Sequence of chain 2.A:
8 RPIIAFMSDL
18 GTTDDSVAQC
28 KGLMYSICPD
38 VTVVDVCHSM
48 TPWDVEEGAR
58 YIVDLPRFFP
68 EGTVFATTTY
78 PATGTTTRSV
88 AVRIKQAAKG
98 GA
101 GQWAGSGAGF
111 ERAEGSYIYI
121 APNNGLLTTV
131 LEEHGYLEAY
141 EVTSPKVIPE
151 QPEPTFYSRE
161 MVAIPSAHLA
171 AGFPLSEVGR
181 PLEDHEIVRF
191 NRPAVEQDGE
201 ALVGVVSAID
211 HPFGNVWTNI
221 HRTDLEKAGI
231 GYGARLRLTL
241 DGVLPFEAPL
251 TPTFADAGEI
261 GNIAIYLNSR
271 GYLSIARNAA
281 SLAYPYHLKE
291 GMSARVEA

The small molecule below binds the protein below.
Small molecule (SMILES): C[C@H]1O[C@@H](n2cnc3c(N)ncnc32)[C@H](O)[C@@H]1O

Sequence of chain 2.B:
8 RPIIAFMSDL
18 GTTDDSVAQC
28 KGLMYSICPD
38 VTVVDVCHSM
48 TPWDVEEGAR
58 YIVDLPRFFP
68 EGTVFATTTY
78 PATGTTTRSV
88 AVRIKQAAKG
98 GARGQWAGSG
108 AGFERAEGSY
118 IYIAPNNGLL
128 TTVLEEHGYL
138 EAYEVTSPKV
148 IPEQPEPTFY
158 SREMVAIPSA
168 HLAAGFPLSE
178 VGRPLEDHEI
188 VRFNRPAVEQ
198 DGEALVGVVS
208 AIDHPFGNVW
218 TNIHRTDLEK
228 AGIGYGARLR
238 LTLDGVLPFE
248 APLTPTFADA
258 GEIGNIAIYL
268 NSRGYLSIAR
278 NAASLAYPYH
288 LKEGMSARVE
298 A

Binding-site contacts:
Ligand atom C4 contacts residue TRP50 of chain 2.A at 3.2 Å (hydrophobic).
Ligand atom C1' contacts residue TYR77 of chain 2.A at 3.4 Å (hydrophobic).
Ligand atom N3 contacts residue PRO78 of chain 2.A at 3.4 Å.
Ligand atom N7 contacts residue PHE254 of chain 2.B at 3.5 Å.
Ligand atom C2' contacts residue PHE213 of chain 2.B at 3.7 Å (hydrophobic).
Ligand atom C2 contacts residue PHE254 of chain 2.B at 3.7 Å (hydrophobic).
Ligand atom C6 contacts residue PHE254 of chain 2.B at 3.5 Å (hydrophobic).
Ligand atom C2 contacts residue ALA279 of chain 2.B at 3.3 Å (hydrophobic).
Ligand atom N1 contacts residue ALA279 of chain 2.B at 2.9 Å (h-bond).
Ligand atom N1 contacts residue PHE254 of chain 2.B at 3.5 Å.
Ligand atom C6 contacts residue ARG277 of chain 2.B at 3.7 Å.
Ligand atom N3 contacts residue PHE254 of chain 2.B at 3.6 Å.
Ligand atom C4 contacts residue PHE254 of chain 2.B at 3.6 Å (hydrophobic).
Ligand atom C5 contacts residue TRP50 of chain 2.A at 3.6 Å (hydrophobic).
Ligand atom N3 contacts residue TRP50 of chain 2.A at 3.5 Å (h-bond).
Ligand atom C2' contacts residue ASP16 of chain 2.A at 3.6 Å.
Ligand atom O3' contacts residue ASP16 of chain 2.A at 2.6 Å (salt-bridge).
Ligand atom O4' contacts residue TYR77 of chain 2.A at 3.7 Å.
Ligand atom O2' contacts residue ASP16 of chain 2.A at 2.6 Å (salt-bridge).
Ligand atom N7 contacts residue ASN215 of chain 2.B at 3.1 Å (h-bond).
Ligand atom N1 contacts residue ARG277 of chain 2.B at 3.5 Å (salt-bridge).
Ligand atom C3' contacts residue ASP16 of chain 2.A at 3.5 Å.
Ligand atom N6 contacts residue ARG277 of chain 2.B at 3.0 Å (salt-bridge).
Ligand atom O3' contacts residue TYR77 of chain 2.A at 3.4 Å (h-bond).
Ligand atom N6 contacts residue PHE254 of chain 2.B at 3.5 Å.
Ligand atom N9 contacts residue TRP50 of chain 2.A at 3.5 Å (h-bond).
Ligand atom O4' contacts residue THR80 of chain 2.A at 3.4 Å.
Ligand atom O2' contacts residue TYR77 of chain 2.A at 3.2 Å (h-bond).
Ligand atom C5 contacts residue PHE254 of chain 2.B at 3.6 Å (hydrophobic).
Ligand atom N7 contacts residue PHE213 of chain 2.B at 3.7 Å.
Ligand atom C4' contacts residue TYR77 of chain 2.A at 3.5 Å (hydrophobic).
Ligand atom C5' contacts residue SER158 of chain 2.A at 3.5 Å.
Ligand atom O2' contacts residue TRP50 of chain 2.A at 3.4 Å (h-bond).
Ligand atom C6 contacts residue TRP50 of chain 2.A at 3.6 Å (hydrophobic).
Ligand atom N6 contacts residue ASN215 of chain 2.B at 2.9 Å (h-bond).
Ligand atom C5' contacts residue THR155 of chain 2.A at 3.5 Å.
Ligand atom C2 contacts residue PRO78 of chain 2.A at 3.6 Å (hydrophobic).
Ligand atom O3' contacts residue SER158 of chain 2.A at 2.6 Å (h-bond).
Ligand atom C5' contacts residue TYR157 of chain 2.A at 3.6 Å (hydrophobic).
Ligand atom C3' contacts residue SER158 of chain 2.A at 3.6 Å.